Binding-site contacts:
Ligand atom O3 contacts residue ARG67 of chain 1.B at 2.9 Å (salt-bridge).
Ligand atom O1 contacts residue ASP15 of chain 1.B at 2.7 Å (salt-bridge).
Ligand atom O2 contacts residue ASP66 of chain 1.B at 2.7 Å (salt-bridge).
Ligand atom C2 contacts residue LYS16 of chain 1.B at 3.8 Å.
Ligand atom C3 contacts residue ASP66 of chain 1.B at 3.5 Å.
Ligand atom C4 contacts residue TRP341 of chain 1.B at 3.6 Å (hydrophobic).
Ligand atom O3 contacts residue ASP66 of chain 1.B at 2.6 Å (salt-bridge).
Ligand atom O4 contacts residue TRP341 of chain 1.B at 3.8 Å.
Ligand atom C1 contacts residue ASP15 of chain 1.B at 3.6 Å.
Ligand atom C3 contacts residue ARG67 of chain 1.B at 4.0 Å.
Ligand atom O1 contacts residue ASN13 of chain 1.B at 3.8 Å.
Ligand atom C1 contacts residue TRP231 of chain 1.B at 3.7 Å (hydrophobic).
Ligand atom C4 contacts residue TYR156 of chain 1.B at 3.9 Å (hydrophobic).
Ligand atom O1 contacts residue LYS16 of chain 1.B at 3.0 Å (salt-bridge).
Ligand atom C6 contacts residue TYR156 of chain 1.B at 3.7 Å (hydrophobic).
Ligand atom O6 contacts residue TYR156 of chain 1.B at 3.1 Å (h-bond).
Ligand atom C6 contacts residue TRP341 of chain 1.B at 3.6 Å (hydrophobic).
Ligand atom C2 contacts residue GLU112 of chain 1.B at 3.5 Å.
Ligand atom C5 contacts residue GLU154 of chain 1.B at 4.0 Å.
Ligand atom O6 contacts residue PRO155 of chain 1.B at 3.1 Å.
Ligand atom C2 contacts residue TRP231 of chain 1.B at 3.9 Å (hydrophobic).
Ligand atom O3 contacts residue TRP63 of chain 1.B at 3.1 Å (h-bond).
Ligand atom O2 contacts residue LYS16 of chain 1.B at 2.7 Å (salt-bridge).
Ligand atom C1 contacts residue LYS16 of chain 1.B at 3.7 Å.
Ligand atom C3 contacts residue TRP63 of chain 1.B at 3.6 Å (hydrophobic).
Ligand atom O3 contacts residue ALA64 of chain 1.B at 3.4 Å.
Ligand atom O2 contacts residue GLU112 of chain 1.B at 2.8 Å (salt-bridge).
Ligand atom O2 contacts residue ALA64 of chain 1.B at 3.4 Å.
Ligand atom C6 contacts residue GLU154 of chain 1.B at 3.3 Å.
Ligand atom O3 contacts residue TRP341 of chain 1.B at 3.7 Å.
Ligand atom C6 contacts residue PHE157 of chain 1.B at 3.9 Å (hydrophobic).
Ligand atom O4 contacts residue ARG67 of chain 1.B at 3.0 Å (salt-bridge).
Ligand atom O6 contacts residue GLU154 of chain 1.B at 2.7 Å (salt-bridge).
Ligand atom O2 contacts residue MET331 of chain 1.B at 4.0 Å.
Ligand atom O6 contacts residue PHE157 of chain 1.B at 3.6 Å.
Ligand atom C1 contacts residue TYR156 of chain 1.B at 3.6 Å (hydrophobic).
Ligand atom O5 contacts residue TYR156 of chain 1.B at 3.3 Å.
Ligand atom O2 contacts residue TRP63 of chain 1.B at 3.4 Å (h-bond).
Ligand atom C6 contacts residue PRO155 of chain 1.B at 3.7 Å (hydrophobic).
Ligand atom C2 contacts residue ASP66 of chain 1.B at 3.3 Å.

Sequence of chain 1.B:
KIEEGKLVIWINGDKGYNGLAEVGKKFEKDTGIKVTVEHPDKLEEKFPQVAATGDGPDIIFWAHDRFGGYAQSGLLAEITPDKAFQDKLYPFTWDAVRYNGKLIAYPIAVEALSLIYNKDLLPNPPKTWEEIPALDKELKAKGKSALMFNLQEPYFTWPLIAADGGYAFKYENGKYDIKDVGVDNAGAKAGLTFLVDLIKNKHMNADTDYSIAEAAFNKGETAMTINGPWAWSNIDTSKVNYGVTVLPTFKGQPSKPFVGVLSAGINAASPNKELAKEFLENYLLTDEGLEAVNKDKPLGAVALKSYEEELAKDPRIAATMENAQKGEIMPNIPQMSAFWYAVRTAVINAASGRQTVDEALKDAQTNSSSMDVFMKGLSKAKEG

The small molecule below binds the protein below.
Small molecule (SMILES): OC[C@H]1O[C@H](O[C@H]2[C@H](O)[C@@H](O)[C@@H](O)O[C@@H]2CO)[C@H](O)[C@@H](O)[C@@H]1O